Sequence of chain 1.A:
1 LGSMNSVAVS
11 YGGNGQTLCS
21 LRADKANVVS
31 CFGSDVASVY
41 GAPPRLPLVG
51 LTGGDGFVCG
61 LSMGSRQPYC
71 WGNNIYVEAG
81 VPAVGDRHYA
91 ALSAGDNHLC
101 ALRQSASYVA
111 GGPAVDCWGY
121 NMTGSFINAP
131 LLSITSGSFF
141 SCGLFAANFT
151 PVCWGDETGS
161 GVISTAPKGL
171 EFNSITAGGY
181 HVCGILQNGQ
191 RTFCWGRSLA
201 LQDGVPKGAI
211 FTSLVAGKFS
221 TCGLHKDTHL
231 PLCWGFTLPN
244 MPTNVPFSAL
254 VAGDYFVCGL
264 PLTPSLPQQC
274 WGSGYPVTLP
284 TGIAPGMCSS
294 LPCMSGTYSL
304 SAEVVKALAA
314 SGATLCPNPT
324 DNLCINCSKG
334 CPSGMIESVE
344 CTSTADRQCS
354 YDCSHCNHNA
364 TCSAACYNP

Binding-site contacts:
Ligand atom O7 contacts residue ASP156 of chain 1.A at 3.8 Å.
Ligand atom C2 contacts residue ASP156 of chain 1.A at 3.6 Å.
Ligand atom C3 contacts residue ASP156 of chain 1.A at 4.2 Å.
Ligand atom C1 contacts residue ASN121 of chain 1.A at 1.4 Å.
Ligand atom C1 contacts residue ASP156 of chain 1.A at 4.2 Å.
Ligand atom O5 contacts residue ASP156 of chain 1.A at 3.8 Å.
Ligand atom C1 contacts residue GLY155 of chain 1.A at 3.9 Å.
Ligand atom C2 contacts residue ASN121 of chain 1.A at 2.5 Å.
Ligand atom C5 contacts residue ASN121 of chain 1.A at 3.7 Å.
Ligand atom C3 contacts residue ASN121 of chain 1.A at 3.8 Å.
Ligand atom C6 contacts residue GLY155 of chain 1.A at 3.6 Å.
Ligand atom C8 contacts residue TYR120 of chain 1.A at 3.2 Å (hydrophobic).
Ligand atom N2 contacts residue ASN121 of chain 1.A at 2.9 Å (h-bond).
Ligand atom O7 contacts residue ASN121 of chain 1.A at 3.5 Å (h-bond).
Ligand atom C7 contacts residue ASN121 of chain 1.A at 3.4 Å.
Ligand atom C4 contacts residue ASP156 of chain 1.A at 3.7 Å.
Ligand atom C4 contacts residue ASN121 of chain 1.A at 4.2 Å.
Ligand atom O3 contacts residue ASP156 of chain 1.A at 4.3 Å.
Ligand atom C7 contacts residue TYR120 of chain 1.A at 4.0 Å (hydrophobic).
Ligand atom O6 contacts residue GLY155 of chain 1.A at 4.1 Å.
Ligand atom O4 contacts residue ASP156 of chain 1.A at 4.4 Å.
Ligand atom C6 contacts residue ASP156 of chain 1.A at 3.9 Å.
Ligand atom O7 contacts residue TYR120 of chain 1.A at 3.9 Å.
Ligand atom O5 contacts residue ASN121 of chain 1.A at 2.4 Å (h-bond).
Ligand atom C5 contacts residue ASP156 of chain 1.A at 4.2 Å.

The protein below binds the small molecule below.
Small molecule (SMILES): CC(=O)N[C@H]1CO[C@H](CO[C@@H]2O[C@@H](C)[C@@H](O)[C@@H](O)[C@@H]2O)[C@@H](O)[C@@H]1O